Sequence of chain 2.A:
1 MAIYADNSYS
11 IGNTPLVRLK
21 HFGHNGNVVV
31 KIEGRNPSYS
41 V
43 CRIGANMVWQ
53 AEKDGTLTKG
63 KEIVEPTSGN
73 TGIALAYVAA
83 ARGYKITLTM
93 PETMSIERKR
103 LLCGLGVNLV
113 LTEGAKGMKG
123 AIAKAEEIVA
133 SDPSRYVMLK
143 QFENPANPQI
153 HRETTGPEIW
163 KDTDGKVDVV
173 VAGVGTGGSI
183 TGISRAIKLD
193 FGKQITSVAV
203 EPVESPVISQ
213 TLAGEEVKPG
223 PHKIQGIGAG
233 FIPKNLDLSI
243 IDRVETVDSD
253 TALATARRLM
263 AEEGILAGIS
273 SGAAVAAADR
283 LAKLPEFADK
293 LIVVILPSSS

This protein binds this small molecule.
Small molecule (SMILES): CC[C@H](C)[C@H](N)C(=O)NCC(=O)N[C@@H](CC(=O)O)C(=O)NCC(=O)N[C@@H](C)C(=O)N[C@@H](C)C(=O)N[C@@H](Cc1ccccc1)C(=O)N[C@H](C=O)[C@@H](C)O

Binding-site contacts:
Ligand atom O contacts residue PRO223 of chain 2.A at 3.7 Å.
Ligand atom N contacts residue HIS224 of chain 2.A at 2.6 Å (h-bond).
Ligand atom CA contacts residue GLY71 of chain 2.A at 3.2 Å.
Ligand atom CB contacts residue ALA231 of chain 2.A at 3.7 Å (hydrophobic).
Ligand atom CA contacts residue HIS224 of chain 2.A at 3.7 Å.
Ligand atom CD1 contacts residue ALA231 of chain 2.A at 3.7 Å (hydrophobic).
Ligand atom O contacts residue ASN72 of chain 2.A at 3.7 Å.
Ligand atom CD1 contacts residue ILE229 of chain 2.A at 3.8 Å (hydrophobic).
Ligand atom CD1 contacts residue HIS224 of chain 2.A at 3.7 Å.
Ligand atom CZ contacts residue GLN227 of chain 2.A at 3.2 Å.
Ligand atom CG1 contacts residue GLY228 of chain 2.A at 3.4 Å.
Ligand atom N contacts residue GLY228 of chain 2.A at 3.3 Å (h-bond).
Ligand atom C contacts residue MET120 of chain 2.A at 3.8 Å (hydrophobic).
Ligand atom CG contacts residue MET120 of chain 2.A at 3.4 Å (hydrophobic).
Ligand atom CB contacts residue GLY230 of chain 2.A at 3.2 Å.
Ligand atom CA contacts residue HIS224 of chain 2.A at 3.0 Å.
Ligand atom CB contacts residue SER70 of chain 2.A at 3.4 Å.
Ligand atom CB contacts residue MET120 of chain 2.A at 3.6 Å (hydrophobic).
Ligand atom N contacts residue HIS224 of chain 2.A at 3.7 Å.
Ligand atom CA contacts residue ALA231 of chain 2.A at 3.7 Å (hydrophobic).
Ligand atom N contacts residue LLP42 of chain 2.A at 2.9 Å (h-bond).
Ligand atom CB contacts residue HIS224 of chain 2.A at 3.6 Å.
Ligand atom CG2 contacts residue PHE144 of chain 2.A at 3.0 Å (hydrophobic).
Ligand atom CE2 contacts residue GLN227 of chain 2.A at 3.8 Å.
Ligand atom CD1 contacts residue GLN227 of chain 2.A at 3.7 Å.
Ligand atom CD1 contacts residue GLY228 of chain 2.A at 3.7 Å.
Ligand atom O contacts residue SER70 of chain 2.A at 3.6 Å (h-bond).
Ligand atom CE1 contacts residue LYS225 of chain 2.A at 3.6 Å.
Ligand atom C contacts residue ALA231 of chain 2.A at 3.6 Å (hydrophobic).
Ligand atom O contacts residue GLY71 of chain 2.A at 3.4 Å.
Ligand atom OD1 contacts residue MET120 of chain 2.A at 3.3 Å.
Ligand atom C contacts residue HIS224 of chain 2.A at 3.1 Å.
Ligand atom O contacts residue THR69 of chain 2.A at 3.8 Å.
Ligand atom CB contacts residue GLY222 of chain 2.A at 3.7 Å.
Ligand atom CG1 contacts residue GLY177 of chain 2.A at 3.4 Å.
Ligand atom O contacts residue MET120 of chain 2.A at 3.2 Å.
Ligand atom N contacts residue ALA231 of chain 2.A at 3.0 Å (h-bond).
Ligand atom CE1 contacts residue GLN227 of chain 2.A at 3.2 Å.
Ligand atom CD1 contacts residue GLY177 of chain 2.A at 3.6 Å.
Ligand atom O contacts residue MET120 of chain 2.A at 3.5 Å.